A small-molecule ligand and the protein it binds are described below.
Small molecule (SMILES): N[C@@H](CCC(=O)O)C(=O)O

Binding-site contacts:
Ligand atom O contacts residue ARG96 of chain 1.A at 2.9 Å (salt-bridge).
Ligand atom CB contacts residue GLU193 of chain 1.A at 4.0 Å.
Ligand atom CB contacts residue TYR61 of chain 1.A at 3.5 Å (hydrophobic).
Ligand atom N contacts residue TYR220 of chain 1.A at 3.7 Å.
Ligand atom CB contacts residue LEU138 of chain 1.A at 4.0 Å (hydrophobic).
Ligand atom OXT contacts residue THR91 of chain 1.A at 3.0 Å (h-bond).
Ligand atom OXT contacts residue SER142 of chain 1.A at 4.0 Å.
Ligand atom CA contacts residue SER142 of chain 1.A at 3.3 Å.
Ligand atom CG contacts residue LEU138 of chain 1.A at 3.8 Å (hydrophobic).
Ligand atom OE2 contacts residue THR143 of chain 1.A at 2.7 Å (h-bond).
Ligand atom C contacts residue TYR61 of chain 1.A at 3.7 Å (hydrophobic).
Ligand atom OXT contacts residue TYR61 of chain 1.A at 3.5 Å.
Ligand atom CD contacts residue LEU138 of chain 1.A at 4.1 Å (hydrophobic).
Ligand atom N contacts residue THR91 of chain 1.A at 2.9 Å (h-bond).
Ligand atom N contacts residue PRO89 of chain 1.A at 3.0 Å (h-bond).
Ligand atom OE1 contacts residue SER142 of chain 1.A at 3.3 Å (h-bond).
Ligand atom N contacts residue TYR61 of chain 1.A at 4.1 Å.
Ligand atom CA contacts residue GLU193 of chain 1.A at 3.3 Å.
Ligand atom CD contacts residue GLU193 of chain 1.A at 3.8 Å.
Ligand atom OE1 contacts residue THR143 of chain 1.A at 3.1 Å (h-bond).
Ligand atom CA contacts residue PRO89 of chain 1.A at 4.2 Å (hydrophobic).
Ligand atom OXT contacts residue LEU90 of chain 1.A at 3.7 Å.
Ligand atom OXT contacts residue ARG96 of chain 1.A at 2.8 Å (salt-bridge).
Ligand atom O contacts residue SER142 of chain 1.A at 2.9 Å (h-bond).
Ligand atom CA contacts residue TYR61 of chain 1.A at 4.1 Å (hydrophobic).
Ligand atom C contacts residue ARG96 of chain 1.A at 3.5 Å.
Ligand atom OE1 contacts residue LEU138 of chain 1.A at 4.2 Å.
Ligand atom OE1 contacts residue GLY141 of chain 1.A at 3.7 Å.
Ligand atom CA contacts residue THR91 of chain 1.A at 3.5 Å.
Ligand atom OE2 contacts residue GLU193 of chain 1.A at 3.6 Å.
Ligand atom CD contacts residue THR143 of chain 1.A at 3.3 Å.
Ligand atom CG contacts residue TYR61 of chain 1.A at 4.2 Å (hydrophobic).
Ligand atom CG contacts residue GLU193 of chain 1.A at 3.5 Å.
Ligand atom O contacts residue TYR61 of chain 1.A at 3.4 Å.
Ligand atom C contacts residue THR91 of chain 1.A at 3.8 Å.
Ligand atom N contacts residue GLU193 of chain 1.A at 2.6 Å (salt-bridge).
Ligand atom C contacts residue SER142 of chain 1.A at 3.4 Å.
Ligand atom OXT contacts residue PRO89 of chain 1.A at 3.9 Å.
Ligand atom O contacts residue GLY141 of chain 1.A at 3.2 Å.
Ligand atom N contacts residue SER142 of chain 1.A at 4.1 Å.

Sequence of chain 1.A:
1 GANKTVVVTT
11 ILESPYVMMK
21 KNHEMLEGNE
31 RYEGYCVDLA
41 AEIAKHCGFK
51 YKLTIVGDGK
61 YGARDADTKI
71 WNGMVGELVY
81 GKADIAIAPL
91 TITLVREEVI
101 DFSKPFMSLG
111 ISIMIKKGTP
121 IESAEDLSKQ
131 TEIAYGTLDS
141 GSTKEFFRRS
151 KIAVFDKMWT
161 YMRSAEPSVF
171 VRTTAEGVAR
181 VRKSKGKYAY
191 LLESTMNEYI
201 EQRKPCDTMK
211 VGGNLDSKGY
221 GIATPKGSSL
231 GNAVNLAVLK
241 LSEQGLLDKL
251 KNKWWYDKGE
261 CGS